Sequence of chain 3.A:
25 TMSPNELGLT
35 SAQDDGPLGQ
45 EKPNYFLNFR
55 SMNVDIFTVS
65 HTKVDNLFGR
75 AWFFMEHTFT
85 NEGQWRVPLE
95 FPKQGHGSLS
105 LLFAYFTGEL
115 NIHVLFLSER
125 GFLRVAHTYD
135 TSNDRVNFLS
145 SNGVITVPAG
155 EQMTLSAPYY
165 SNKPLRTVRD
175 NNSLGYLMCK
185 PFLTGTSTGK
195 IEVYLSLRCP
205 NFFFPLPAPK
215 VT

Sequence of chain 1.B:
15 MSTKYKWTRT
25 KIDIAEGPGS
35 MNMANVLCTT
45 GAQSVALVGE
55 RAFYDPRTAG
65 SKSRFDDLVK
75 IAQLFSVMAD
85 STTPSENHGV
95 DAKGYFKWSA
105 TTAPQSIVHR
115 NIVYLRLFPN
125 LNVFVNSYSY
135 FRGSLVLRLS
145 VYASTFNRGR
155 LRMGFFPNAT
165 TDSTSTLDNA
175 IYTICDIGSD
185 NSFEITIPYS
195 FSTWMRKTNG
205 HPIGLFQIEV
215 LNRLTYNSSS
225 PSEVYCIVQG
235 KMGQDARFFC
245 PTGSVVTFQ

A protein and the small-molecule ligand that binds it are described below.
Small molecule (SMILES): Nc1nc(=O)c2ncn([C@@H]3O[C@H](CO)[C@@H](O[P](=O)(O)OC[C@H]4O[C@@H](n5ccc(=O)[nH]c5=O)[C@H](O)[C@@H]4O[P](=O)(O)OC[C@H]4O[C@@H](n5ccc(=O)[nH]c5=O)[C@H](O)[C@@H]4O[P](=O)(O)OC[C@H]4O[C@@H](n5ccc(=O)[nH]c5=O)[C@H](O)[C@@H]4O[P](=O)(O)OC[C@H]4O[C@@H](n5ccc(=O)[nH]c5=O)[C@H](O)[C@@H]4O[P](=O)(O)OC[C@H]4O[C@@H](n5ccc(=O)[nH]c5=O)[C@H](O)[C@@H]4O)[C@H]3O)c2[nH]1

Sequence of chain 3.B:
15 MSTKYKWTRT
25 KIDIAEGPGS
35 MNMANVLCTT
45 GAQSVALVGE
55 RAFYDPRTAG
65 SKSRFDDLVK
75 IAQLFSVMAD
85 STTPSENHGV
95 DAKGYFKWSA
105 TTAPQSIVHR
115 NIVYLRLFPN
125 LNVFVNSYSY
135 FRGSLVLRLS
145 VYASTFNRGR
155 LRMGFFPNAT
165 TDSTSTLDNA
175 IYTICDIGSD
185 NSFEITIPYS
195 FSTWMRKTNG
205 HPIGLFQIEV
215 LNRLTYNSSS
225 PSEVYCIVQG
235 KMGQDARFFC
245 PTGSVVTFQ

Sequence of chain 5.B:
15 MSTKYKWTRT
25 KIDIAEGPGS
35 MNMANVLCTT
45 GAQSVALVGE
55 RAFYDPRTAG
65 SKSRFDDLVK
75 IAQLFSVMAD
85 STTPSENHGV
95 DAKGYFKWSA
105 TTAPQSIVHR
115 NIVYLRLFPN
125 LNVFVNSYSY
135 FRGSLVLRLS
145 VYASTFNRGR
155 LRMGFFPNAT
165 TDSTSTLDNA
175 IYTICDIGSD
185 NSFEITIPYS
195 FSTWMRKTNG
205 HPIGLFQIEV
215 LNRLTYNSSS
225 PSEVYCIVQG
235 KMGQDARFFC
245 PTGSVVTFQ

Binding-site contacts:
Ligand atom OP2 contacts residue THR17 of chain 1.B at 3.2 Å.
Ligand atom N1 contacts residue TRP21 of chain 1.B at 3.5 Å.
Ligand atom C5' contacts residue ARG202 of chain 3.A at 3.0 Å.
Ligand atom N3 contacts residue TRP21 of chain 1.B at 3.8 Å.
Ligand atom O3' contacts residue TYR19 of chain 5.B at 3.0 Å (h-bond).
Ligand atom C1' contacts residue ARG55 of chain 3.B at 3.4 Å.
Ligand atom O2 contacts residue TYR58 of chain 3.B at 3.8 Å.
Ligand atom C1' contacts residue TRP21 of chain 1.B at 3.7 Å (hydrophobic).
Ligand atom C6 contacts residue TYR58 of chain 3.B at 3.5 Å (hydrophobic).
Ligand atom C4 contacts residue ARG68 of chain 3.B at 3.7 Å.
Ligand atom N2 contacts residue ALA56 of chain 3.B at 3.3 Å (h-bond).
Ligand atom N2 contacts residue THR17 of chain 1.B at 3.8 Å.
Ligand atom OP2 contacts residue MET15 of chain 1.B at 3.5 Å.
Ligand atom OP2 contacts residue ARG202 of chain 3.A at 2.5 Å (salt-bridge).
Ligand atom O4' contacts residue CYS203 of chain 3.A at 3.5 Å (h-bond).
Ligand atom C2 contacts residue ALA56 of chain 3.B at 3.7 Å (hydrophobic).
Ligand atom P contacts residue TYR19 of chain 5.B at 3.7 Å.
Ligand atom N3 contacts residue ARG55 of chain 3.B at 3.5 Å (salt-bridge).
Ligand atom OP1 contacts residue TYR19 of chain 5.B at 3.1 Å (h-bond).
Ligand atom O6 contacts residue TYR58 of chain 3.B at 3.0 Å (h-bond).
Ligand atom O4 contacts residue ASN205 of chain 3.A at 3.4 Å (h-bond).
Ligand atom N3 contacts residue ASN205 of chain 3.A at 3.7 Å.
Ligand atom OP1 contacts residue LYS18 of chain 5.B at 3.3 Å (salt-bridge).
Ligand atom N1 contacts residue ALA56 of chain 3.B at 3.2 Å (h-bond).
Ligand atom N1 contacts residue TYR58 of chain 3.B at 3.6 Å.
Ligand atom C2 contacts residue TRP21 of chain 1.B at 3.8 Å (hydrophobic).
Ligand atom C5 contacts residue TRP21 of chain 1.B at 3.4 Å (hydrophobic).
Ligand atom O2 contacts residue ARG55 of chain 3.B at 3.2 Å (salt-bridge).
Ligand atom O3' contacts residue ARG55 of chain 3.B at 3.6 Å.
Ligand atom O4 contacts residue TRP21 of chain 1.B at 3.6 Å.
Ligand atom C2' contacts residue ARG55 of chain 3.B at 3.6 Å.
Ligand atom N2 contacts residue ARG55 of chain 3.B at 3.7 Å.
Ligand atom O2' contacts residue TYR19 of chain 5.B at 3.4 Å.
Ligand atom C6 contacts residue TRP21 of chain 1.B at 3.3 Å (hydrophobic).
Ligand atom C4 contacts residue TRP21 of chain 1.B at 3.7 Å (hydrophobic).
Ligand atom O4 contacts residue ARG68 of chain 3.B at 3.7 Å.
Ligand atom O2' contacts residue ARG55 of chain 3.B at 2.7 Å (salt-bridge).
Ligand atom O4' contacts residue TRP21 of chain 1.B at 3.6 Å.
Ligand atom O2' contacts residue THR17 of chain 1.B at 3.3 Å (h-bond).
Ligand atom P contacts residue ARG202 of chain 3.A at 3.8 Å.